Sequence of chain 1.H:
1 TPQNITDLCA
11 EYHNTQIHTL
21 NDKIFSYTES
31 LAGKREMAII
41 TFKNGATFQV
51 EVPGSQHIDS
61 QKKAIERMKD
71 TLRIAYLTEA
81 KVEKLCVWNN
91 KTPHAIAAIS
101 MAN

A small-molecule ligand and the protein it binds are described below.
Small molecule (SMILES): CC(=O)N[C@H]1[C@H](O[C@@H]2[C@H](O[C@]3(C(=O)O)C[C@H](O)[C@@H](NC(C)=O)[C@H]([C@H](O)[C@H](O)CO)O3)[C@@H](O)[C@H](O[C@H]3[C@H](O)[C@@H](O)[C@@H](O)O[C@@H]3CO)O[C@@H]2CO)O[C@H](CO)[C@H](O)[C@@H]1O[C@@H]1O[C@H](CO)[C@H](O)[C@H](O)[C@H]1O[C@@H]1O[C@@H](C)[C@@H](O)[C@@H](O)[C@@H]1O

Binding-site contacts:
Ligand atom C9 contacts residue GLY33 of chain 1.H at 3.9 Å.
Ligand atom O9 contacts residue ILE58 of chain 1.G at 3.9 Å.
Ligand atom C5 contacts residue TRP88 of chain 1.G at 3.6 Å (hydrophobic).
Ligand atom O4 contacts residue GLN56 of chain 1.G at 3.3 Å.
Ligand atom O3 contacts residue LYS91 of chain 1.G at 2.7 Å (salt-bridge).
Ligand atom O1A contacts residue HIS13 of chain 1.G at 2.8 Å (h-bond).
Ligand atom O6 contacts residue ILE58 of chain 1.G at 3.5 Å.
Ligand atom O3 contacts residue ASN90 of chain 1.G at 2.8 Å (h-bond).
Ligand atom O4 contacts residue GLU51 of chain 1.G at 2.8 Å (salt-bridge).
Ligand atom O8 contacts residue TYR12 of chain 1.G at 3.8 Å.
Ligand atom C6 contacts residue ILE58 of chain 1.G at 3.7 Å (hydrophobic).
Ligand atom O4 contacts residue LYS91 of chain 1.G at 2.8 Å (salt-bridge).
Ligand atom C1 contacts residue HIS13 of chain 1.G at 3.9 Å.
Ligand atom O4 contacts residue GLN56 of chain 1.G at 3.7 Å.
Ligand atom N5 contacts residue GLU11 of chain 1.G at 3.2 Å (salt-bridge).
Ligand atom O1A contacts residue TYR12 of chain 1.G at 3.5 Å.
Ligand atom O5 contacts residue GLN56 of chain 1.G at 3.6 Å.
Ligand atom C4 contacts residue LYS91 of chain 1.G at 3.7 Å.
Ligand atom C11 contacts residue TYR12 of chain 1.G at 3.9 Å (hydrophobic).
Ligand atom O3 contacts residue ASN90 of chain 1.G at 3.1 Å (h-bond).
Ligand atom C4 contacts residue GLN56 of chain 1.G at 3.3 Å.
Ligand atom C11 contacts residue ARG35 of chain 1.H at 3.7 Å.
Ligand atom O2 contacts residue ASN90 of chain 1.G at 3.5 Å (h-bond).
Ligand atom C4 contacts residue TRP88 of chain 1.G at 3.8 Å (hydrophobic).
Ligand atom O1B contacts residue TYR12 of chain 1.G at 3.6 Å.
Ligand atom C5 contacts residue GLU11 of chain 1.G at 3.9 Å.
Ligand atom C4 contacts residue GLU51 of chain 1.G at 3.5 Å.
Ligand atom O4 contacts residue GLU11 of chain 1.G at 3.5 Å (salt-bridge).
Ligand atom C2 contacts residue ASN90 of chain 1.G at 2.6 Å.
Ligand atom C3 contacts residue LYS91 of chain 1.G at 3.6 Å.
Ligand atom C4 contacts residue GLU11 of chain 1.G at 3.4 Å.
Ligand atom O6 contacts residue TRP88 of chain 1.G at 3.8 Å.
Ligand atom O6 contacts residue GLN56 of chain 1.G at 3.5 Å (h-bond).
Ligand atom O2 contacts residue ASN90 of chain 1.G at 1.5 Å (h-bond).
Ligand atom C6 contacts residue TRP88 of chain 1.G at 3.5 Å (hydrophobic).
Ligand atom O9 contacts residue GLY33 of chain 1.H at 3.8 Å.
Ligand atom C1 contacts residue ASN90 of chain 1.G at 3.5 Å.
Ligand atom O6 contacts residue GLN61 of chain 1.G at 3.3 Å (h-bond).
Ligand atom C3 contacts residue ASN90 of chain 1.G at 2.9 Å.
Ligand atom C3 contacts residue ASN90 of chain 1.G at 3.8 Å.

Sequence of chain 1.G:
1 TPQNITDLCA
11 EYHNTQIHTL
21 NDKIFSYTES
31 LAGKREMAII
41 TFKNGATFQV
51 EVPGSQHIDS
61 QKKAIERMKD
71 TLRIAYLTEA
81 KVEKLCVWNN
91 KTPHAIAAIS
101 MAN